Binding-site contacts:
Ligand atom C5 contacts residue ASN308 of chain 1.A at 3.7 Å.
Ligand atom C1 contacts residue ASN308 of chain 1.A at 1.4 Å.
Ligand atom C3 contacts residue ASN308 of chain 1.A at 3.8 Å.
Ligand atom C7 contacts residue ASN308 of chain 1.A at 3.7 Å.
Ligand atom C4 contacts residue ASN308 of chain 1.A at 4.2 Å.
Ligand atom N2 contacts residue ASN308 of chain 1.A at 2.9 Å (h-bond).
Ligand atom O5 contacts residue ASN308 of chain 1.A at 2.4 Å (h-bond).
Ligand atom C2 contacts residue ASN308 of chain 1.A at 2.5 Å.
Ligand atom C8 contacts residue ASN308 of chain 1.A at 4.1 Å.

Sequence of chain 1.A:
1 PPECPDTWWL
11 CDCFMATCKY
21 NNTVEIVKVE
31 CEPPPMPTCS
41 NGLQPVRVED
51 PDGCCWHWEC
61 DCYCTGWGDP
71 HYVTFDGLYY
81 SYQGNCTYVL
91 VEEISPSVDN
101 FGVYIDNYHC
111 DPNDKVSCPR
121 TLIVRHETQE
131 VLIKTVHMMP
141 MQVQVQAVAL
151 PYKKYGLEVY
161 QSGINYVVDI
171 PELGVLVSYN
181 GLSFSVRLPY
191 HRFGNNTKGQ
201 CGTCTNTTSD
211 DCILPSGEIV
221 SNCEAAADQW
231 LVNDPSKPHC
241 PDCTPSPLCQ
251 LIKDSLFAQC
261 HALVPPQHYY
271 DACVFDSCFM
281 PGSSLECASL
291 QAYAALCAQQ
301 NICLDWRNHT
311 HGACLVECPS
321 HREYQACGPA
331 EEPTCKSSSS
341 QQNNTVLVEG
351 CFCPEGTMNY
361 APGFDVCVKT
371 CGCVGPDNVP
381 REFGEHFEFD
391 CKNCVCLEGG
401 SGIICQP

The protein below binds the small molecule below.
Small molecule (SMILES): CC(=O)N[C@@H]1[C@@H](O)[C@H](O)[C@@H](CO)O[C@H]1O